Sequence of chain 1.A:
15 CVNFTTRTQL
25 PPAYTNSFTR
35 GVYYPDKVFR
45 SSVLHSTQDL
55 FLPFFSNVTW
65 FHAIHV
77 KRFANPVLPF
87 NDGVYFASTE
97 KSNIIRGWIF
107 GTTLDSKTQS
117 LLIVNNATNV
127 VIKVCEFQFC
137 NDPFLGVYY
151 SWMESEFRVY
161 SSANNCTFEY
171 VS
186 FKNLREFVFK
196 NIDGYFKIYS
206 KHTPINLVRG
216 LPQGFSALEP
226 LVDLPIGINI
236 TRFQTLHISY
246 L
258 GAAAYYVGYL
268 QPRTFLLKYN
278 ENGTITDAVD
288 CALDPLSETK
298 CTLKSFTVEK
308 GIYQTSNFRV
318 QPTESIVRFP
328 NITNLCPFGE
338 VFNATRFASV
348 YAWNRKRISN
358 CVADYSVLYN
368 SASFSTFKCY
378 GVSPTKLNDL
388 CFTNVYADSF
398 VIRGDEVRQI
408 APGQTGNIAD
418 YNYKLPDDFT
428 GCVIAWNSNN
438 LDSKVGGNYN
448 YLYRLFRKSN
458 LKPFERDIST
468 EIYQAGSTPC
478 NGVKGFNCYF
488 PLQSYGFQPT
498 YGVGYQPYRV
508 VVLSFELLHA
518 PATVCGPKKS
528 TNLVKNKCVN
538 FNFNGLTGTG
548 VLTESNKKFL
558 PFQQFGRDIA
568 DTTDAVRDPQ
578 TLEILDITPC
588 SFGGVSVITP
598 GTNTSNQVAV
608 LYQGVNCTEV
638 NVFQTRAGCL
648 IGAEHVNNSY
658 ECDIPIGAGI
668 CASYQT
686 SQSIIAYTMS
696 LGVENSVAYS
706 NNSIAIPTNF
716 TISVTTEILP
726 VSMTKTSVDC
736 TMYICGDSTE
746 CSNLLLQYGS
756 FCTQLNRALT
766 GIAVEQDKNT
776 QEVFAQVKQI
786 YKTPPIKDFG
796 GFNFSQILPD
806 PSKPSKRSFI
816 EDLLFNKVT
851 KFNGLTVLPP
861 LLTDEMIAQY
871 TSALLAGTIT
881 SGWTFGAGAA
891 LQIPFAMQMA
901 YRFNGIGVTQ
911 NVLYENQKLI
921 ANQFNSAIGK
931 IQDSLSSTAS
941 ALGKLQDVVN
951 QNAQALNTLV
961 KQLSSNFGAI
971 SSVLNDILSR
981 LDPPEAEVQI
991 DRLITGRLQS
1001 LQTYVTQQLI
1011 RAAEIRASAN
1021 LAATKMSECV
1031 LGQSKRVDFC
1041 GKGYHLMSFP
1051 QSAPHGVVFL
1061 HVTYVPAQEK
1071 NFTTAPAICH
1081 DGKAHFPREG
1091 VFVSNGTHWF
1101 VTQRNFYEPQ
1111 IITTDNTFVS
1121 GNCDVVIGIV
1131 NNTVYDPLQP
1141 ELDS

A small-molecule ligand and the protein it binds are described below.
Small molecule (SMILES): CC(=O)N[C@H]1[C@H](O[C@H]2[C@H](O)[C@@H](NC(C)=O)CO[C@@H]2CO)O[C@H](CO)[C@@H](O)[C@@H]1O

Binding-site contacts:
Ligand atom C4 contacts residue ASN1131 of chain 1.A at 4.2 Å.
Ligand atom C1 contacts residue ASN1131 of chain 1.A at 1.4 Å.
Ligand atom C3 contacts residue ASN1131 of chain 1.A at 3.8 Å.
Ligand atom O5 contacts residue ASN1131 of chain 1.A at 2.4 Å (h-bond).
Ligand atom C5 contacts residue ASN1131 of chain 1.A at 3.6 Å.
Ligand atom O6 contacts residue ASN1131 of chain 1.A at 4.5 Å.
Ligand atom C8 contacts residue ASN1131 of chain 1.A at 4.2 Å.
Ligand atom O7 contacts residue ASN1131 of chain 1.A at 2.7 Å (h-bond).
Ligand atom N2 contacts residue ASN1131 of chain 1.A at 2.9 Å (h-bond).
Ligand atom C2 contacts residue ASN1131 of chain 1.A at 2.5 Å.
Ligand atom C7 contacts residue ASN1131 of chain 1.A at 3.0 Å.